Sequence of chain 1.C:
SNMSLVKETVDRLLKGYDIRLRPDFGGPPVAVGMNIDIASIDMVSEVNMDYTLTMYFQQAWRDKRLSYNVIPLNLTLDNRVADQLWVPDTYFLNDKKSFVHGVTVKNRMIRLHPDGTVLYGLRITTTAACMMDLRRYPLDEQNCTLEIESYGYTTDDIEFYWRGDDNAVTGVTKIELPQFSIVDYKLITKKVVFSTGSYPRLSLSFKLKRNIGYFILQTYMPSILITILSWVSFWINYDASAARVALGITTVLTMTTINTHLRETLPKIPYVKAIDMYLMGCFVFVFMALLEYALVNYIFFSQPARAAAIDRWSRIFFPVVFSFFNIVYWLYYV

Sequence of chain 1.D:
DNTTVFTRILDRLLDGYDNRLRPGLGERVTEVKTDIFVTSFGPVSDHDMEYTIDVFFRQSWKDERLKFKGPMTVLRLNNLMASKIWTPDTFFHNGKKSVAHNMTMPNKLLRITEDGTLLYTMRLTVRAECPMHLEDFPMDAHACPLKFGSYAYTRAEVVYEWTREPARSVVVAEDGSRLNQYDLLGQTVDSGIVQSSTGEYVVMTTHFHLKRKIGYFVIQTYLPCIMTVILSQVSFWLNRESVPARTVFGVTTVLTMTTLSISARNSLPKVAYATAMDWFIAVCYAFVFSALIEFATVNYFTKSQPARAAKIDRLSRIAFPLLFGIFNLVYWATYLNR

This small molecule binds to this protein.
Small molecule (SMILES): NCCCC(=O)O

Binding-site contacts:
Ligand atom N contacts residue GLU155 of chain 1.C at 2.3 Å (salt-bridge).
Ligand atom CB contacts residue TYR157 of chain 1.C at 4.3 Å (hydrophobic).
Ligand atom CB contacts residue PHE65 of chain 1.D at 3.5 Å (hydrophobic).
Ligand atom CD contacts residue TYR97 of chain 1.C at 4.1 Å (hydrophobic).
Ligand atom CG contacts residue THR202 of chain 1.C at 3.6 Å.
Ligand atom OXT contacts residue ARG67 of chain 1.D at 3.0 Å (salt-bridge).
Ligand atom CG contacts residue LEU118 of chain 1.D at 4.5 Å (hydrophobic).
Ligand atom CG contacts residue THR130 of chain 1.D at 4.2 Å.
Ligand atom C contacts residue THR202 of chain 1.C at 3.4 Å.
Ligand atom OXT contacts residue THR202 of chain 1.C at 2.5 Å (h-bond).
Ligand atom CD contacts residue GLU155 of chain 1.C at 3.8 Å.
Ligand atom CB contacts residue TYR205 of chain 1.C at 4.2 Å (hydrophobic).
Ligand atom C contacts residue PHE65 of chain 1.D at 3.9 Å (hydrophobic).
Ligand atom N contacts residue TYR205 of chain 1.C at 3.7 Å.
Ligand atom OXT contacts residue TYR205 of chain 1.C at 4.3 Å.
Ligand atom CD contacts residue TYR205 of chain 1.C at 3.8 Å (hydrophobic).
Ligand atom O contacts residue THR202 of chain 1.C at 4.5 Å.
Ligand atom CG contacts residue TYR205 of chain 1.C at 3.8 Å (hydrophobic).
Ligand atom O contacts residue TYR157 of chain 1.C at 4.0 Å.
Ligand atom N contacts residue PHE65 of chain 1.D at 4.5 Å.
Ligand atom CG contacts residue TYR157 of chain 1.C at 4.2 Å (hydrophobic).
Ligand atom N contacts residue TYR157 of chain 1.C at 4.0 Å.
Ligand atom N contacts residue TYR97 of chain 1.C at 3.2 Å (h-bond).
Ligand atom OXT contacts residue THR130 of chain 1.D at 4.3 Å.
Ligand atom N contacts residue PHE200 of chain 1.C at 3.8 Å.
Ligand atom CD contacts residue SER156 of chain 1.C at 4.2 Å.
Ligand atom O contacts residue ARG67 of chain 1.D at 3.5 Å (salt-bridge).
Ligand atom CB contacts residue PHE200 of chain 1.C at 4.3 Å (hydrophobic).
Ligand atom N contacts residue SER156 of chain 1.C at 3.8 Å.
Ligand atom CB contacts residue THR202 of chain 1.C at 4.4 Å.
Ligand atom CD contacts residue TYR157 of chain 1.C at 3.1 Å (hydrophobic).
Ligand atom O contacts residue THR130 of chain 1.D at 4.2 Å.
Ligand atom C contacts residue THR130 of chain 1.D at 4.1 Å.
Ligand atom C contacts residue ARG67 of chain 1.D at 3.7 Å.
Ligand atom O contacts residue PHE65 of chain 1.D at 3.0 Å.